Binding-site contacts:
Ligand atom CG contacts residue LEU295 of chain 1.B at 4.1 Å (hydrophobic).
Ligand atom OD2 contacts residue HIS196 of chain 1.B at 3.6 Å.
Ligand atom CD contacts residue CYS294 of chain 1.B at 4.1 Å (hydrophobic).
Ligand atom C2 contacts residue LEU200 of chain 1.B at 3.7 Å (hydrophobic).
Ligand atom C3 contacts residue LEU200 of chain 1.B at 3.8 Å (hydrophobic).
Ligand atom C3 contacts residue ARG198 of chain 1.B at 3.4 Å.
Ligand atom O1 contacts residue PHE132 of chain 1.B at 3.8 Å.
Ligand atom CB contacts residue PHE132 of chain 1.B at 3.6 Å (hydrophobic).
Ligand atom C1 contacts residue LEU200 of chain 1.B at 3.7 Å (hydrophobic).
Ligand atom C4 contacts residue PRO110 of chain 1.A at 3.5 Å (hydrophobic).
Ligand atom CG contacts residue GLU162 of chain 1.B at 3.7 Å.
Ligand atom OXT contacts residue LYS256 of chain 1.B at 2.8 Å (salt-bridge).
Ligand atom O contacts residue PRO201 of chain 1.B at 3.6 Å.
Ligand atom OD1 contacts residue HIS196 of chain 1.B at 2.9 Å (h-bond).
Ligand atom CG contacts residue PRO296 of chain 1.B at 4.1 Å (hydrophobic).
Ligand atom OD1 contacts residue PRO110 of chain 1.A at 3.3 Å.
Ligand atom OXT contacts residue PRO201 of chain 1.B at 3.6 Å.
Ligand atom O1 contacts residue LEU200 of chain 1.B at 3.7 Å.
Ligand atom O1 contacts residue TRP95 of chain 1.A at 3.6 Å.
Ligand atom C4 contacts residue ARG198 of chain 1.B at 3.7 Å.
Ligand atom CD contacts residue GLU162 of chain 1.B at 3.4 Å.
Ligand atom C contacts residue LYS256 of chain 1.B at 3.9 Å.
Ligand atom C1 contacts residue TRP95 of chain 1.A at 4.0 Å (hydrophobic).
Ligand atom CB contacts residue GLU162 of chain 1.B at 3.4 Å.
Ligand atom OXT contacts residue LEU200 of chain 1.B at 3.7 Å.
Ligand atom CD contacts residue SO41 of chain 1.J at 3.7 Å.
Ligand atom OD1 contacts residue ARG298 of chain 1.B at 2.9 Å (salt-bridge).
Ligand atom OD2 contacts residue ARG298 of chain 1.B at 2.9 Å (salt-bridge).
Ligand atom C3 contacts residue TRP95 of chain 1.A at 4.0 Å (hydrophobic).
Ligand atom CA contacts residue PHE132 of chain 1.B at 3.9 Å (hydrophobic).
Ligand atom C contacts residue GLU162 of chain 1.B at 3.8 Å.
Ligand atom C4 contacts residue ARG298 of chain 1.B at 3.6 Å.
Ligand atom C3 contacts residue PRO110 of chain 1.A at 4.1 Å (hydrophobic).
Ligand atom OD2 contacts residue ARG198 of chain 1.B at 3.0 Å (salt-bridge).
Ligand atom OD2 contacts residue PRO110 of chain 1.A at 3.8 Å.
Ligand atom O contacts residue GLU162 of chain 1.B at 2.8 Å (salt-bridge).
Ligand atom CD contacts residue LEU295 of chain 1.B at 3.5 Å (hydrophobic).
Ligand atom O contacts residue VAL204 of chain 1.B at 4.0 Å.
Ligand atom C4 contacts residue HIS196 of chain 1.B at 3.5 Å.
Ligand atom C contacts residue PRO201 of chain 1.B at 3.7 Å (hydrophobic).

Sequence of chain 1.B:
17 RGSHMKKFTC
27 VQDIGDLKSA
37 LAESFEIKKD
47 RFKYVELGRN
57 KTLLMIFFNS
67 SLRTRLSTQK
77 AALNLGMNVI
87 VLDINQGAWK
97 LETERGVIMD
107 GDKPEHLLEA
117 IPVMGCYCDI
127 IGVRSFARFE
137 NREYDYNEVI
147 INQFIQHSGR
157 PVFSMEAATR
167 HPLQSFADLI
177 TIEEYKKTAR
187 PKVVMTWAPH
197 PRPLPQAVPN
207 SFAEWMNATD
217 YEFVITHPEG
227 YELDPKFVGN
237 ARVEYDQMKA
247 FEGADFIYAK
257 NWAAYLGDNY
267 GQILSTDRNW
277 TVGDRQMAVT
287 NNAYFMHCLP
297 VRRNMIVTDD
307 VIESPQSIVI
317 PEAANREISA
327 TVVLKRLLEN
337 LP

The small molecule below binds the protein below.
Small molecule (SMILES): CCC[C@H](NC(=O)CCC(=O)O)C(=O)O

Sequence of chain 1.A:
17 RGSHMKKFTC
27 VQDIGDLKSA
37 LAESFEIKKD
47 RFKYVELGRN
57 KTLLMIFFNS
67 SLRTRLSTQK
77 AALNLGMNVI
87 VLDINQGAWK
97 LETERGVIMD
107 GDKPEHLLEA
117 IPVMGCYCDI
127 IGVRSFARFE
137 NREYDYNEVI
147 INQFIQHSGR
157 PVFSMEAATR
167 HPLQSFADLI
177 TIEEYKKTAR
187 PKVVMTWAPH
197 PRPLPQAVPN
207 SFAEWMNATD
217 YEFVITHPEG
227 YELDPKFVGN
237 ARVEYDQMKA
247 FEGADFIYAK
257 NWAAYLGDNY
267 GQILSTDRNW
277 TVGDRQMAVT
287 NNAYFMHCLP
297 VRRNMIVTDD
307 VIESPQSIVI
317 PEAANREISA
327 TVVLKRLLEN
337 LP